Binding-site contacts:
Ligand atom C28 contacts residue TRP472 of chain 1.C at 3.4 Å (hydrophobic).
Ligand atom O1 contacts residue GJ01 of chain 1.EA at 3.4 Å.
Ligand atom C1 contacts residue GJ01 of chain 1.EA at 3.6 Å.
Ligand atom C2 contacts residue GJ01 of chain 1.EA at 3.6 Å.
Ligand atom O2 contacts residue ASP475 of chain 1.C at 2.7 Å (salt-bridge).
Ligand atom C26 contacts residue TRP472 of chain 1.C at 3.9 Å (hydrophobic).
Ligand atom O6 contacts residue THR50 of chain 1.C at 3.9 Å.
Ligand atom O6 contacts residue GJ01 of chain 1.EA at 4.0 Å.
Ligand atom C27 contacts residue TRP472 of chain 1.C at 3.5 Å (hydrophobic).
Ligand atom C23 contacts residue ASP471 of chain 1.C at 3.4 Å.
Ligand atom C27 contacts residue VAL51 of chain 1.C at 3.7 Å (hydrophobic).
Ligand atom C30 contacts residue ALA469 of chain 1.C at 4.0 Å (hydrophobic).
Ligand atom C29 contacts residue ILE55 of chain 1.C at 4.2 Å (hydrophobic).
Ligand atom C29 contacts residue TRP472 of chain 1.C at 3.5 Å (hydrophobic).
Ligand atom O2 contacts residue GJ01 of chain 1.EA at 4.0 Å.
Ligand atom C30 contacts residue TRP472 of chain 1.C at 3.6 Å (hydrophobic).
Ligand atom C24 contacts residue ASP471 of chain 1.C at 3.8 Å.
Ligand atom C30 contacts residue ILE55 of chain 1.C at 3.8 Å (hydrophobic).
Ligand atom C2 contacts residue ASP475 of chain 1.C at 4.0 Å.
Ligand atom C1 contacts residue LEU47 of chain 1.C at 4.1 Å (hydrophobic).
Ligand atom O3 contacts residue GJ01 of chain 1.EA at 3.6 Å.
Ligand atom C28 contacts residue VAL54 of chain 1.C at 3.6 Å (hydrophobic).
Ligand atom C33 contacts residue TRP472 of chain 1.C at 3.5 Å (hydrophobic).
Ligand atom C34 contacts residue TRP472 of chain 1.C at 4.2 Å (hydrophobic).
Ligand atom C26 contacts residue VAL468 of chain 1.C at 3.8 Å (hydrophobic).
Ligand atom C24 contacts residue THR50 of chain 1.C at 4.0 Å.
Ligand atom C6 contacts residue THR50 of chain 1.C at 4.3 Å.
Ligand atom O5 contacts residue GJ01 of chain 1.EA at 3.3 Å.
Ligand atom O1 contacts residue ASP471 of chain 1.C at 3.8 Å.
Ligand atom O3 contacts residue ASP475 of chain 1.C at 4.3 Å.
Ligand atom C30 contacts residue VAL54 of chain 1.C at 4.0 Å (hydrophobic).
Ligand atom C33 contacts residue ALA469 of chain 1.C at 3.5 Å (hydrophobic).
Ligand atom C23 contacts residue LEU47 of chain 1.C at 4.0 Å (hydrophobic).
Ligand atom C34 contacts residue ALA469 of chain 1.C at 4.3 Å (hydrophobic).
Ligand atom C25 contacts residue VAL51 of chain 1.C at 3.8 Å (hydrophobic).
Ligand atom C31 contacts residue ILE55 of chain 1.C at 3.8 Å (hydrophobic).
Ligand atom C26 contacts residue VAL54 of chain 1.C at 4.3 Å (hydrophobic).
Ligand atom C25 contacts residue TRP472 of chain 1.C at 4.2 Å (hydrophobic).
Ligand atom C31 contacts residue TRP472 of chain 1.C at 3.9 Å (hydrophobic).
Ligand atom C26 contacts residue VAL51 of chain 1.C at 4.1 Å (hydrophobic).

A protein and the small-molecule ligand that binds it are described below.
Small molecule (SMILES): CCCCCCCCCCCCO[C@@H]1O[C@H](CO)[C@@H](O)[C@H](O)[C@H]1O

Sequence of chain 1.C:
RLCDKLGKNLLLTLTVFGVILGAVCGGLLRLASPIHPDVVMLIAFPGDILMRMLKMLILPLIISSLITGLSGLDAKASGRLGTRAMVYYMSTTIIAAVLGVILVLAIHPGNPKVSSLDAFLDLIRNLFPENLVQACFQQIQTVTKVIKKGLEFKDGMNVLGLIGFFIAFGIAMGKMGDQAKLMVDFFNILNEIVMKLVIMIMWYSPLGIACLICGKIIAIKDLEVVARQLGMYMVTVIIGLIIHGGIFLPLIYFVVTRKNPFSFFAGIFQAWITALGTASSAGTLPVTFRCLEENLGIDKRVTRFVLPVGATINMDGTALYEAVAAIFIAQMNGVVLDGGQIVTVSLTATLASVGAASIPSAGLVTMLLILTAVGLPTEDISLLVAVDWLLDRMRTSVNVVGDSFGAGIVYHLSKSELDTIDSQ